Binding-site contacts:
Ligand atom O5 contacts residue ASN154 of chain 3.B at 2.5 Å (h-bond).
Ligand atom C4 contacts residue ALA147 of chain 3.B at 4.2 Å (hydrophobic).
Ligand atom C5 contacts residue THR156 of chain 3.B at 3.9 Å.
Ligand atom O7 contacts residue ARG153 of chain 3.B at 4.4 Å.
Ligand atom C2 contacts residue ASN154 of chain 3.B at 2.5 Å.
Ligand atom O4 contacts residue ALA147 of chain 3.B at 4.5 Å.
Ligand atom C2 contacts residue GLY150 of chain 3.B at 4.1 Å.
Ligand atom O7 contacts residue GLY150 of chain 3.B at 4.2 Å.
Ligand atom C1 contacts residue SER151 of chain 3.B at 4.4 Å.
Ligand atom C6 contacts residue THR156 of chain 3.B at 3.6 Å.
Ligand atom O5 contacts residue GLY150 of chain 3.B at 3.8 Å.
Ligand atom O5 contacts residue SER151 of chain 3.B at 3.4 Å.
Ligand atom C6 contacts residue SER151 of chain 3.B at 3.6 Å.
Ligand atom C5 contacts residue SER151 of chain 3.B at 4.3 Å.
Ligand atom O6 contacts residue SER151 of chain 3.B at 3.9 Å.
Ligand atom C3 contacts residue ASN154 of chain 3.B at 3.8 Å.
Ligand atom O6 contacts residue ALA147 of chain 3.B at 3.8 Å.
Ligand atom N2 contacts residue ASN154 of chain 3.B at 2.9 Å (h-bond).
Ligand atom C5 contacts residue ASN154 of chain 3.B at 3.8 Å.
Ligand atom C1 contacts residue GLY150 of chain 3.B at 3.9 Å.
Ligand atom C1 contacts residue THR156 of chain 3.B at 4.1 Å.
Ligand atom O7 contacts residue ASN154 of chain 3.B at 4.2 Å.
Ligand atom C1 contacts residue ASN154 of chain 3.B at 1.5 Å.
Ligand atom C7 contacts residue ASN154 of chain 3.B at 3.8 Å.
Ligand atom O5 contacts residue THR156 of chain 3.B at 3.2 Å (h-bond).
Ligand atom C4 contacts residue ASN154 of chain 3.B at 4.3 Å.

The small molecule below binds the protein below.
Small molecule (SMILES): CC(=O)N[C@@H]1[C@@H](O)[C@H](O)[C@@H](CO)O[C@H]1O

Sequence of chain 3.B:
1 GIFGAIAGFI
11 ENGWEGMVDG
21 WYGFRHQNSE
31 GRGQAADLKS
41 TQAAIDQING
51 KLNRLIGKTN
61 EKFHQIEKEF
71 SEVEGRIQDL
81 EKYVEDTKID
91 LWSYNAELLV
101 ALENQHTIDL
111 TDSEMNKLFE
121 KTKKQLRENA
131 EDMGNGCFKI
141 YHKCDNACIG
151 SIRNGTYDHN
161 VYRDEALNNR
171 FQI